Binding-site contacts:
Ligand atom C2 contacts residue ARG177 of chain 4.A at 4.2 Å.
Ligand atom C5 contacts residue TYR183 of chain 4.A at 4.2 Å (hydrophobic).
Ligand atom O4 contacts residue CA1 of chain 4.B at 3.9 Å.
Ligand atom O6 contacts residue TYR183 of chain 4.A at 2.4 Å (h-bond).
Ligand atom C2 contacts residue ILE122 of chain 4.A at 3.9 Å (hydrophobic).
Ligand atom O5 contacts residue ILE122 of chain 4.A at 3.5 Å.
Ligand atom O6 contacts residue MET172 of chain 4.A at 4.1 Å.
Ligand atom O1B contacts residue VAL180 of chain 4.A at 3.3 Å.
Ligand atom C5 contacts residue MET172 of chain 4.A at 3.9 Å (hydrophobic).
Ligand atom O5 contacts residue TYR183 of chain 4.A at 3.6 Å.
Ligand atom C6 contacts residue CA1 of chain 4.B at 2.9 Å.
Ligand atom O1B contacts residue ARG177 of chain 4.A at 2.2 Å (salt-bridge).
Ligand atom C2 contacts residue VAL180 of chain 4.A at 4.2 Å (hydrophobic).
Ligand atom O4 contacts residue MET172 of chain 4.A at 3.3 Å.
Ligand atom C2 contacts residue MET172 of chain 4.A at 4.0 Å (hydrophobic).
Ligand atom C1 contacts residue ILE122 of chain 4.A at 4.2 Å (hydrophobic).
Ligand atom C3 contacts residue ARG124 of chain 4.A at 4.2 Å.
Ligand atom O5 contacts residue NAP1 of chain 4.C at 4.2 Å.
Ligand atom O6 contacts residue CA1 of chain 4.B at 3.4 Å.
Ligand atom C5 contacts residue NAP1 of chain 4.C at 3.7 Å.
Ligand atom C6 contacts residue SER170 of chain 4.A at 2.9 Å.
Ligand atom O6 contacts residue SER170 of chain 4.A at 2.6 Å (h-bond).
Ligand atom C3 contacts residue MET172 of chain 4.A at 4.2 Å (hydrophobic).
Ligand atom O1B contacts residue ARG124 of chain 4.A at 3.3 Å (salt-bridge).
Ligand atom O1A contacts residue ARG177 of chain 4.A at 4.0 Å.
Ligand atom C6 contacts residue TYR183 of chain 4.A at 3.4 Å (hydrophobic).
Ligand atom C6 contacts residue MET172 of chain 4.A at 3.3 Å (hydrophobic).
Ligand atom C5 contacts residue CA1 of chain 4.B at 4.0 Å.
Ligand atom C1 contacts residue ARG124 of chain 4.A at 3.2 Å.
Ligand atom C2 contacts residue ARG124 of chain 4.A at 4.3 Å.
Ligand atom C6 contacts residue NAP1 of chain 4.C at 3.3 Å.
Ligand atom C1 contacts residue ARG177 of chain 4.A at 3.3 Å.
Ligand atom O6 contacts residue NAP1 of chain 4.C at 2.8 Å.
Ligand atom O2 contacts residue MET172 of chain 4.A at 3.4 Å.
Ligand atom O4 contacts residue TYR215 of chain 4.A at 4.1 Å.
Ligand atom C4 contacts residue MET172 of chain 4.A at 3.1 Å (hydrophobic).
Ligand atom C1 contacts residue VAL180 of chain 4.A at 4.0 Å (hydrophobic).
Ligand atom C3 contacts residue ILE122 of chain 4.A at 4.3 Å (hydrophobic).
Ligand atom O1A contacts residue ARG124 of chain 4.A at 2.6 Å (salt-bridge).
Ligand atom O2 contacts residue ARG177 of chain 4.A at 3.2 Å (salt-bridge).

This small molecule binds to this protein.
Small molecule (SMILES): O=C(O)[C@H](O)[C@@H](O)[C@H](O)[C@H](O)CO

Sequence of chain 4.A:
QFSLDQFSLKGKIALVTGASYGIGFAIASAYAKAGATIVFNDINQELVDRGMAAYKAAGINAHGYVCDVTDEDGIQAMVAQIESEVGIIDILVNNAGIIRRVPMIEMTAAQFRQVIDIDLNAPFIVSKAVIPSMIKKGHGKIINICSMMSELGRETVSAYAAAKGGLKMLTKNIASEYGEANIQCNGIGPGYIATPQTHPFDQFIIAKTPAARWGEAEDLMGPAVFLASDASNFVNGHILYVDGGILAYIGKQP